A small-molecule ligand and the protein it binds are described below.
Small molecule (SMILES): CC(=O)N[C@@H]1[C@@H](O)[C@H](O)[C@@H](CO)O[C@H]1O

Binding-site contacts:
Ligand atom C2 contacts residue ASN159 of chain 1.A at 2.4 Å.
Ligand atom C8 contacts residue ASN159 of chain 1.A at 4.3 Å.
Ligand atom O5 contacts residue ARG156 of chain 1.A at 4.1 Å.
Ligand atom O7 contacts residue ARG208 of chain 1.A at 4.3 Å.
Ligand atom C5 contacts residue ARG156 of chain 1.A at 4.4 Å.
Ligand atom O7 contacts residue ASN161 of chain 1.A at 2.9 Å (h-bond).
Ligand atom O5 contacts residue ASN159 of chain 1.A at 2.4 Å (h-bond).
Ligand atom O6 contacts residue VAL157 of chain 1.A at 4.0 Å.
Ligand atom C4 contacts residue ASN159 of chain 1.A at 4.2 Å.
Ligand atom N2 contacts residue ASN159 of chain 1.A at 2.8 Å (h-bond).
Ligand atom C6 contacts residue ARG156 of chain 1.A at 3.4 Å.
Ligand atom C5 contacts residue ASN159 of chain 1.A at 3.7 Å.
Ligand atom C1 contacts residue ASN159 of chain 1.A at 1.4 Å.
Ligand atom O7 contacts residue ASN159 of chain 1.A at 3.0 Å (h-bond).
Ligand atom O6 contacts residue ARG156 of chain 1.A at 2.2 Å (salt-bridge).
Ligand atom C3 contacts residue ASN159 of chain 1.A at 3.7 Å.
Ligand atom C7 contacts residue ASN159 of chain 1.A at 3.1 Å.
Ligand atom C7 contacts residue ASN161 of chain 1.A at 4.1 Å.

Sequence of chain 1.A:
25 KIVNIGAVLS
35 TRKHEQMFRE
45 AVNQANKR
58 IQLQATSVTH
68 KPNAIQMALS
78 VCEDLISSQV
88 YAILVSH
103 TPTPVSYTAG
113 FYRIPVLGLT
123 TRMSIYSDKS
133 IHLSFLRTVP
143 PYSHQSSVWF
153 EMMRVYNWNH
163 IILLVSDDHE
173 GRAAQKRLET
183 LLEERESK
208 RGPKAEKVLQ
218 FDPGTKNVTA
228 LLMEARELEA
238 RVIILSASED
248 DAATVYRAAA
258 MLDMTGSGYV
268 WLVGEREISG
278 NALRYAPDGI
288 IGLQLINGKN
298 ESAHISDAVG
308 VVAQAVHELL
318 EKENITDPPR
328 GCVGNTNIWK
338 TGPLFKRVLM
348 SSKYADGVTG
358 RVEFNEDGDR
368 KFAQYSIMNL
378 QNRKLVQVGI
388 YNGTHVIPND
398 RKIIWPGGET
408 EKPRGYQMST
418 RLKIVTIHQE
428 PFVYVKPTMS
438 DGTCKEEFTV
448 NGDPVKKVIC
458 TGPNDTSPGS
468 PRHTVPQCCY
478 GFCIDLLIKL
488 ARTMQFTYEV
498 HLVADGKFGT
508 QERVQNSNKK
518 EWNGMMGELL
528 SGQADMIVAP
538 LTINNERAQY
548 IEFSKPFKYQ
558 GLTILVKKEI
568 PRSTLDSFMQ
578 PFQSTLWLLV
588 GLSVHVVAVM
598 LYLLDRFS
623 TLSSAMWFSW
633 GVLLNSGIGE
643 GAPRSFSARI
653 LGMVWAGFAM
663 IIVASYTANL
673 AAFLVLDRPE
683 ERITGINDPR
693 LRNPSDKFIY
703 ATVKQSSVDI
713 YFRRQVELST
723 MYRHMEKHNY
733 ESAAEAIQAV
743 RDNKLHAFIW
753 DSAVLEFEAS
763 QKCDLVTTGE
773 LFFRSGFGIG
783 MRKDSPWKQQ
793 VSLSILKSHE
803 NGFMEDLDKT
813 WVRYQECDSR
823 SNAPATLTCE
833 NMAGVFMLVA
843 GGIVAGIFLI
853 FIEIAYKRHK